Sequence of chain 1.A:
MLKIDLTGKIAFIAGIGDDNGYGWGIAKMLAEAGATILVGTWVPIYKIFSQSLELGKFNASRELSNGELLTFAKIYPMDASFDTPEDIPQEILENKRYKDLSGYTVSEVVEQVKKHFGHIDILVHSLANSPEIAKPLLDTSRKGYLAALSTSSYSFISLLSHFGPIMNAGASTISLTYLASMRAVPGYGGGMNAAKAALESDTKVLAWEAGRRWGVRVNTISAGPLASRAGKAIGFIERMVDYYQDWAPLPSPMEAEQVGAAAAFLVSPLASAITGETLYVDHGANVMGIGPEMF

This small molecule binds to this protein.
Small molecule (SMILES): Cc1c(CN(C)C(=O)CCc2cnc3c(c2)CCC(=O)N3)oc2ccccc12

Binding-site contacts:
Ligand atom N36 contacts residue ASN129 of chain 1.A at 3.3 Å (h-bond).
Ligand atom C12 contacts residue VAL185 of chain 1.A at 3.8 Å (hydrophobic).
Ligand atom C1 contacts residue TYR188 of chain 1.A at 3.6 Å (hydrophobic).
Ligand atom C22 contacts residue ASN129 of chain 1.A at 3.7 Å.
Ligand atom N3 contacts residue TYR188 of chain 1.A at 3.7 Å.
Ligand atom C38 contacts residue TYR178 of chain 1.A at 3.8 Å (hydrophobic).
Ligand atom C14 contacts residue TYR188 of chain 1.A at 3.5 Å (hydrophobic).
Ligand atom O2 contacts residue TYR188 of chain 1.A at 2.8 Å (h-bond).
Ligand atom C4 contacts residue NAI1 of chain 1.I at 3.4 Å.
Ligand atom C19 contacts residue ILE133 of chain 1.A at 3.4 Å (hydrophobic).
Ligand atom C25 contacts residue ALA233 of chain 1.A at 3.6 Å (hydrophobic).
Ligand atom C24 contacts residue ILE133 of chain 1.A at 3.7 Å (hydrophobic).
Ligand atom N21 contacts residue ASN129 of chain 1.A at 3.4 Å.
Ligand atom C13 contacts residue PHE236 of chain 1.A at 3.4 Å (hydrophobic).
Ligand atom C20 contacts residue ASN129 of chain 1.A at 3.5 Å.
Ligand atom N36 contacts residue SER130 of chain 1.A at 2.8 Å (h-bond).
Ligand atom O10 contacts residue TYR188 of chain 1.A at 3.5 Å.
Ligand atom C4 contacts residue TYR178 of chain 1.A at 3.6 Å (hydrophobic).
Ligand atom C26 contacts residue ALA230 of chain 1.A at 3.6 Å (hydrophobic).
Ligand atom C13 contacts residue GLY187 of chain 1.A at 3.5 Å.
Ligand atom C26 contacts residue ALA233 of chain 1.A at 3.5 Å (hydrophobic).
Ligand atom C9 contacts residue ILE234 of chain 1.A at 3.6 Å (hydrophobic).
Ligand atom C12 contacts residue PHE236 of chain 1.A at 3.6 Å (hydrophobic).
Ligand atom C9 contacts residue TYR188 of chain 1.A at 3.5 Å (hydrophobic).
Ligand atom C24 contacts residue ALA230 of chain 1.A at 3.8 Å (hydrophobic).
Ligand atom N21 contacts residue SER130 of chain 1.A at 2.8 Å (h-bond).
Ligand atom C14 contacts residue PHE236 of chain 1.A at 3.7 Å (hydrophobic).
Ligand atom C1 contacts residue NAI1 of chain 1.I at 3.5 Å.
Ligand atom C20 contacts residue ILE133 of chain 1.A at 3.6 Å (hydrophobic).
Ligand atom C22 contacts residue SER130 of chain 1.A at 3.5 Å.
Ligand atom C11 contacts residue TYR178 of chain 1.A at 3.8 Å (hydrophobic).
Ligand atom C5 contacts residue NAI1 of chain 1.I at 3.6 Å.
Ligand atom N3 contacts residue NAI1 of chain 1.I at 3.8 Å.
Ligand atom C38 contacts residue NAI1 of chain 1.I at 3.6 Å.
Ligand atom C37 contacts residue SER130 of chain 1.A at 3.8 Å.
Ligand atom C14 contacts residue GLY187 of chain 1.A at 3.6 Å.
Ligand atom C13 contacts residue TYR188 of chain 1.A at 3.6 Å (hydrophobic).
Ligand atom C20 contacts residue SER130 of chain 1.A at 3.4 Å.
Ligand atom O10 contacts residue ILE234 of chain 1.A at 3.7 Å.
Ligand atom O2 contacts residue NAI1 of chain 1.I at 2.6 Å (h-bond).